The protein below binds the small molecule below.
Small molecule (SMILES): CC(=O)N[C@@H]1[C@@H](O)[C@H](O)[C@@H](CO)O[C@H]1O

Sequence of chain 1.C:
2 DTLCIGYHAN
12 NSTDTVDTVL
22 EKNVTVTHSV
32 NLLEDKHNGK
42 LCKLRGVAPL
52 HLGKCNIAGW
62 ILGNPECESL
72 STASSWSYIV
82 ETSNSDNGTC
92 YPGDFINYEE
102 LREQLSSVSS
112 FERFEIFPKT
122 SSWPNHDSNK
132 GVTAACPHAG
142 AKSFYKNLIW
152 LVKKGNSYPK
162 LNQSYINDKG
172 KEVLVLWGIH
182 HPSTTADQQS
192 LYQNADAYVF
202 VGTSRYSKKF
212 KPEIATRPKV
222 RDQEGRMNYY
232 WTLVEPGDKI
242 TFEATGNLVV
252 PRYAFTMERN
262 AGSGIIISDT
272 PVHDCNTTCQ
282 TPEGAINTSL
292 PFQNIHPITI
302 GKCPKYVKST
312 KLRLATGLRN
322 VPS

Binding-site contacts:
Ligand atom N2 contacts residue ASN24 of chain 1.C at 2.9 Å (h-bond).
Ligand atom C8 contacts residue LYS23 of chain 1.C at 3.8 Å.
Ligand atom O7 contacts residue ASN24 of chain 1.C at 3.2 Å (h-bond).
Ligand atom C8 contacts residue ASN24 of chain 1.C at 4.2 Å.
Ligand atom C2 contacts residue ASN24 of chain 1.C at 2.5 Å.
Ligand atom C7 contacts residue ASN24 of chain 1.C at 3.2 Å.
Ligand atom O5 contacts residue ASN24 of chain 1.C at 2.4 Å (h-bond).
Ligand atom C1 contacts residue ASN24 of chain 1.C at 1.4 Å.
Ligand atom C5 contacts residue ASN24 of chain 1.C at 3.7 Å.
Ligand atom C3 contacts residue ASN24 of chain 1.C at 3.8 Å.
Ligand atom C4 contacts residue ASN24 of chain 1.C at 4.2 Å.